Sequence of chain 1.B:
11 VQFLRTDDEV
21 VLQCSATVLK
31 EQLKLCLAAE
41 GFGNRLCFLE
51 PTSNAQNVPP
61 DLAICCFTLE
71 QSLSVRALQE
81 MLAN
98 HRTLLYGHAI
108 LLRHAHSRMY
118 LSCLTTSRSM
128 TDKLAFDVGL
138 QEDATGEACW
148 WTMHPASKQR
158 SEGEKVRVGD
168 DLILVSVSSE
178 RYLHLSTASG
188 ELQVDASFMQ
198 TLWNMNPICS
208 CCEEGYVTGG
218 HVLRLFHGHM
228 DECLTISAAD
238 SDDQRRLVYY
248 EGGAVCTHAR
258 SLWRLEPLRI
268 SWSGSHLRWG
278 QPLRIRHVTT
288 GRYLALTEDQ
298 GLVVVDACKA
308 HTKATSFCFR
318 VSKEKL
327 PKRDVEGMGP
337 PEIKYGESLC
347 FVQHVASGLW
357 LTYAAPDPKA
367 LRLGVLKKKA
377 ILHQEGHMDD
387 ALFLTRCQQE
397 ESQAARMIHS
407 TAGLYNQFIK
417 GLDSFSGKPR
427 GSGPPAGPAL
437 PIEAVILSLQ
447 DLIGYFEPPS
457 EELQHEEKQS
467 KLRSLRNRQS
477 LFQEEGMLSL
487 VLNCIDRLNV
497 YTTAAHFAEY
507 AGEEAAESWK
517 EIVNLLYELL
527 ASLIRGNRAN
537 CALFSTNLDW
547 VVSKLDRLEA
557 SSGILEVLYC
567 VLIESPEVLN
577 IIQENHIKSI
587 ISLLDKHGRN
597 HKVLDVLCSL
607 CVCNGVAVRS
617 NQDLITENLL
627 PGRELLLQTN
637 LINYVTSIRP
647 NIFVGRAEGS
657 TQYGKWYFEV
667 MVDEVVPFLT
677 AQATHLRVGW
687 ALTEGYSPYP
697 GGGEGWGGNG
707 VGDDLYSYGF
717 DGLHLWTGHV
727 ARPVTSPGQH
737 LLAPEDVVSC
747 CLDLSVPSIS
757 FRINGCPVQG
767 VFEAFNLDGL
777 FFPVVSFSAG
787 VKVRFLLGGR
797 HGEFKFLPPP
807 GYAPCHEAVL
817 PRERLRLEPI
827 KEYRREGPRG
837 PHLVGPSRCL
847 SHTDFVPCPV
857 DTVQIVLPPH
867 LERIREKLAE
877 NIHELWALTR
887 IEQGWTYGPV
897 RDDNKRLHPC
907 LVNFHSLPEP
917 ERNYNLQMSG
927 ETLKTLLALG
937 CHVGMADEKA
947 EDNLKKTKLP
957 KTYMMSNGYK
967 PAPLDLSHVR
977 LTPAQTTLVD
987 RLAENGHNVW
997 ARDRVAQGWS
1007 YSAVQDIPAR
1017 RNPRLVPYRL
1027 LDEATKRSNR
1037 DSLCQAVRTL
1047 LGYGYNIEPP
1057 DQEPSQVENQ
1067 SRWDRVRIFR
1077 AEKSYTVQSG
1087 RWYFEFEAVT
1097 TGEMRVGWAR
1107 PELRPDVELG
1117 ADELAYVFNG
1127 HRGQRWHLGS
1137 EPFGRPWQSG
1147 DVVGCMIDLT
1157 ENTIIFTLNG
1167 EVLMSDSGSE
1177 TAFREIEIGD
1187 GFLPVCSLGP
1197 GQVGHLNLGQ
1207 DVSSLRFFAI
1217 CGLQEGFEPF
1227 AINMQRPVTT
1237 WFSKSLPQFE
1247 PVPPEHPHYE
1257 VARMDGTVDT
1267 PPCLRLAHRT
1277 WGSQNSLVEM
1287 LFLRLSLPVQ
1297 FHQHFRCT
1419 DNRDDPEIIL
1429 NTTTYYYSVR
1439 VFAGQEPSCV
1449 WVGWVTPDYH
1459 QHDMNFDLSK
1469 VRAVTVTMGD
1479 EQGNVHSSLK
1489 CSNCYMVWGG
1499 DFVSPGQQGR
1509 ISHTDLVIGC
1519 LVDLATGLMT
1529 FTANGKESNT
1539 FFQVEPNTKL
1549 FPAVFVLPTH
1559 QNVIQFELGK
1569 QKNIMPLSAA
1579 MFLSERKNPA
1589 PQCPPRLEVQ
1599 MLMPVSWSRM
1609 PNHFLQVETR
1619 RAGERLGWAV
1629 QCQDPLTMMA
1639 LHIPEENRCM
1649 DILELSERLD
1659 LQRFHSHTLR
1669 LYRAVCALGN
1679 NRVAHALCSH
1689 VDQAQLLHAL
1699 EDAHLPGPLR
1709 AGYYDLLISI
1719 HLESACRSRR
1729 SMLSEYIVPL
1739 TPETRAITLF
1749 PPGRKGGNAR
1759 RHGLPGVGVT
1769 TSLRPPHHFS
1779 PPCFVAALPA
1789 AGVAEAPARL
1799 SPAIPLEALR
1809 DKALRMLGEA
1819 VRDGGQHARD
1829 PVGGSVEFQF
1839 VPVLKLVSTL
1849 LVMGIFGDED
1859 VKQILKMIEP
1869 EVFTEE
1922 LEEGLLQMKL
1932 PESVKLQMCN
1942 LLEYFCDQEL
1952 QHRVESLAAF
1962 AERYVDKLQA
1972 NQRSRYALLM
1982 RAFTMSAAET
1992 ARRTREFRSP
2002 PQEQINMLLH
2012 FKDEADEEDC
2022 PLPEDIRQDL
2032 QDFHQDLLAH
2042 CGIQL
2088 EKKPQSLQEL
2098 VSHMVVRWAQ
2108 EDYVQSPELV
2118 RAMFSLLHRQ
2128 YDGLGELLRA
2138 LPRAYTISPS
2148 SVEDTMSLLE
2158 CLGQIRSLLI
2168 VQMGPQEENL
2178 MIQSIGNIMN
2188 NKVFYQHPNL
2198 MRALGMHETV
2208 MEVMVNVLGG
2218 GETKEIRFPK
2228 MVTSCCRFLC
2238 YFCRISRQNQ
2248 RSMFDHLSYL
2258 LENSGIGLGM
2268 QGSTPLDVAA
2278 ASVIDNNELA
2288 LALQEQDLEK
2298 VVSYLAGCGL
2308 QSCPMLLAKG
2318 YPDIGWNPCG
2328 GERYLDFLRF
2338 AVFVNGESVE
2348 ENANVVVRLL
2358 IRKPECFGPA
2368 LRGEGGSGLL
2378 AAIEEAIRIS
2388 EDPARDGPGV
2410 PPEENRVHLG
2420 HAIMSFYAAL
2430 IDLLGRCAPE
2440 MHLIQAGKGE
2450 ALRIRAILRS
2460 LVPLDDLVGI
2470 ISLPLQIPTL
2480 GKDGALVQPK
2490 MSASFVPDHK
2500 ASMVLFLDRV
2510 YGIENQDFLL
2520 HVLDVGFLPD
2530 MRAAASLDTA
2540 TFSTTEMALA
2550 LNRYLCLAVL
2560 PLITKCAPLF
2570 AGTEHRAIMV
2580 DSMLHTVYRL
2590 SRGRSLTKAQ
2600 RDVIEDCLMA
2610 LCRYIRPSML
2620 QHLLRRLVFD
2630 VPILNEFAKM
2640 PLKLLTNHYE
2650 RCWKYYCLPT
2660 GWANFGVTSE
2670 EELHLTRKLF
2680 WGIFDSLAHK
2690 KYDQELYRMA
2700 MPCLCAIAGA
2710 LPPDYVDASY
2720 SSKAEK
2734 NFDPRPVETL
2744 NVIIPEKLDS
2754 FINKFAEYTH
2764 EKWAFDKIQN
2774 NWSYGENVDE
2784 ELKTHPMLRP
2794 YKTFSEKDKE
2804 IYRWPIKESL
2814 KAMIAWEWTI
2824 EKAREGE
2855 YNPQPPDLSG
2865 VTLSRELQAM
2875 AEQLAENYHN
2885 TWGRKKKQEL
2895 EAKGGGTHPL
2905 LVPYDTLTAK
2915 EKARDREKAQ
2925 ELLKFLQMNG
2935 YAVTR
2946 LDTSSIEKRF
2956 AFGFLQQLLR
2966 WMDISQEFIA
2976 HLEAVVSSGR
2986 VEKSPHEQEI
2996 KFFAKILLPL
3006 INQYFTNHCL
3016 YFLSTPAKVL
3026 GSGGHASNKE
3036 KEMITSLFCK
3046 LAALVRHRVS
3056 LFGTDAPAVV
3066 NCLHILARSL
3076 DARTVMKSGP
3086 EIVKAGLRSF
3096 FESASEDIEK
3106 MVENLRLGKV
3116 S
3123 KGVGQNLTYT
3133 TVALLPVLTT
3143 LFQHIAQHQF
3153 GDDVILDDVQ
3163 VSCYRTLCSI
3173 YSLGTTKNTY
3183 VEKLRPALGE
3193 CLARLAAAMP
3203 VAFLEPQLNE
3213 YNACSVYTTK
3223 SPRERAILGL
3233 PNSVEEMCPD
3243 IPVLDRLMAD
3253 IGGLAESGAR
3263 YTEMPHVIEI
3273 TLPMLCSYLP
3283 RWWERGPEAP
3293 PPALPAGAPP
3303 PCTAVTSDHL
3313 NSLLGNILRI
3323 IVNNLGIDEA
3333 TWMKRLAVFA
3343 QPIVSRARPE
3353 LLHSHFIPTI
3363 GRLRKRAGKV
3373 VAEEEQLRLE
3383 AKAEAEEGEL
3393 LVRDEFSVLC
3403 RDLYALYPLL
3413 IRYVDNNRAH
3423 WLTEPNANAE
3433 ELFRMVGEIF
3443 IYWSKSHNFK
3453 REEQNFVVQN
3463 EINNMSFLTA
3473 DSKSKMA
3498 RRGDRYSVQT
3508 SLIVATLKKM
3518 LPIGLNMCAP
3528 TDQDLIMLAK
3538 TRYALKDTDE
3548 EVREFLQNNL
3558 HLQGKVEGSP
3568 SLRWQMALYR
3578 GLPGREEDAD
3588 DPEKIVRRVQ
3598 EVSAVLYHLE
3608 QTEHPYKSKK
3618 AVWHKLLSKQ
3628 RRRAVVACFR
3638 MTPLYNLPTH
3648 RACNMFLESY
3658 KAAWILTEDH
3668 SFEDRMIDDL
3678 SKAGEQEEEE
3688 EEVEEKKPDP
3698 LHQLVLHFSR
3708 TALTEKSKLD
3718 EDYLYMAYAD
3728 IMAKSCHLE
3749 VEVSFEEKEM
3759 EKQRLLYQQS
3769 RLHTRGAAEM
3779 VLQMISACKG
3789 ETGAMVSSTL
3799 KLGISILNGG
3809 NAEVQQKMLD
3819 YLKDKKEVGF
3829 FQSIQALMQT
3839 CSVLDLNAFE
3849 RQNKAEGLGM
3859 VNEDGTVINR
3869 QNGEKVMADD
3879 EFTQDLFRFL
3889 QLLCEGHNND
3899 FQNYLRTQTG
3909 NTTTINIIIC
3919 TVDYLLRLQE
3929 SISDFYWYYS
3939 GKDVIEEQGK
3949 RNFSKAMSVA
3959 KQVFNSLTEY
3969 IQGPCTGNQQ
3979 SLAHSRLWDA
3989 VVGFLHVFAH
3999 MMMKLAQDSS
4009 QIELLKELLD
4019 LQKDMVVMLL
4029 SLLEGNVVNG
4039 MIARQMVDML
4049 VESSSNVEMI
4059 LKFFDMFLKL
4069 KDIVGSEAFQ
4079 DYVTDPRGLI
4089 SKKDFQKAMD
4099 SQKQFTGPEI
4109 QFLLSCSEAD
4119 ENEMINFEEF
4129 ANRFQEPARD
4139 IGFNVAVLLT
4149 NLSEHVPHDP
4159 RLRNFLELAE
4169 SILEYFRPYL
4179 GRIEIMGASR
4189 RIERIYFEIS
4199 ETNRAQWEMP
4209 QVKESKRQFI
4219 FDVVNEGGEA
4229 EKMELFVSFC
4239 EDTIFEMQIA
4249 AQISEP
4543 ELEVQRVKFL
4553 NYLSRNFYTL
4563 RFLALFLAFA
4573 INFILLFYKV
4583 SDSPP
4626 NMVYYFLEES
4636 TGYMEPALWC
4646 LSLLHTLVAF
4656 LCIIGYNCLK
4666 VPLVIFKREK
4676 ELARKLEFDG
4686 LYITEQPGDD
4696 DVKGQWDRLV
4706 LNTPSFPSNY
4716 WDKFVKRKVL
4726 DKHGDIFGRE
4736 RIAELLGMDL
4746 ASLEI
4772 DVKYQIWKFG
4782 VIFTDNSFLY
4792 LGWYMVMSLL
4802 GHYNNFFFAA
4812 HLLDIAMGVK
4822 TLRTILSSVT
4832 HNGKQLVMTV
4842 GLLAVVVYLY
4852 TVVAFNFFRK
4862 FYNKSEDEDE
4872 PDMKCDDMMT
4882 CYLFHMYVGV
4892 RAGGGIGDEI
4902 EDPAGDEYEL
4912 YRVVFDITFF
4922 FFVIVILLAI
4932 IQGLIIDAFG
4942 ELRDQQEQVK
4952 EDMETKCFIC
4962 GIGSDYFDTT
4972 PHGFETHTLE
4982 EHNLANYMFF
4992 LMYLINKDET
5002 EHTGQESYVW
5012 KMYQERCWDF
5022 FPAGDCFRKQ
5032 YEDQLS

This protein binds this small molecule.
Small molecule (SMILES): Nc1ncnc2c1ncn2[C@@H]1O[C@H](CO)[C@@H](O)[C@H]1O

Binding-site contacts:
Ligand atom N6 contacts residue HIS4983 of chain 1.B at 3.0 Å (h-bond).
Ligand atom C6 contacts residue HIS4983 of chain 1.B at 3.7 Å.
Ligand atom N7 contacts residue PHE4959 of chain 1.B at 3.2 Å (h-bond).
Ligand atom N1 contacts residue ASN4984 of chain 1.B at 3.7 Å.
Ligand atom C4 contacts residue MET4954 of chain 1.B at 4.0 Å (hydrophobic).
Ligand atom C8 contacts residue MET4954 of chain 1.B at 3.2 Å (hydrophobic).
Ligand atom N7 contacts residue CYS4958 of chain 1.B at 3.6 Å.
Ligand atom C2 contacts residue ASN4984 of chain 1.B at 3.4 Å.
Ligand atom C6 contacts residue CYS4958 of chain 1.B at 4.2 Å (hydrophobic).
Ligand atom N1 contacts residue THR4979 of chain 1.B at 3.7 Å.
Ligand atom N7 contacts residue LYS4957 of chain 1.B at 3.6 Å.
Ligand atom N9 contacts residue THR4979 of chain 1.B at 4.2 Å.
Ligand atom C5 contacts residue PHE4959 of chain 1.B at 4.0 Å (hydrophobic).
Ligand atom C8 contacts residue LYS4957 of chain 1.B at 3.6 Å.
Ligand atom C2 contacts residue LEU4985 of chain 1.B at 3.7 Å (hydrophobic).
Ligand atom C5 contacts residue THR4979 of chain 1.B at 3.9 Å.
Ligand atom C2 contacts residue THR4979 of chain 1.B at 3.5 Å.
Ligand atom N9 contacts residue MET4954 of chain 1.B at 3.8 Å.
Ligand atom N1 contacts residue LEU4985 of chain 1.B at 3.3 Å (h-bond).
Ligand atom O4' contacts residue MET4954 of chain 1.B at 3.7 Å.
Ligand atom C6 contacts residue THR4979 of chain 1.B at 4.2 Å.
Ligand atom N1 contacts residue HIS4983 of chain 1.B at 3.5 Å (h-bond).
Ligand atom O2' contacts residue THR4979 of chain 1.B at 3.7 Å.
Ligand atom C8 contacts residue THR4979 of chain 1.B at 4.0 Å.
Ligand atom N7 contacts residue MET4954 of chain 1.B at 4.3 Å.
Ligand atom C4 contacts residue THR4979 of chain 1.B at 3.8 Å.
Ligand atom C2' contacts residue THR4979 of chain 1.B at 3.9 Å.
Ligand atom N3 contacts residue THR4979 of chain 1.B at 4.1 Å.
Ligand atom C1' contacts residue MET4954 of chain 1.B at 3.7 Å (hydrophobic).
Ligand atom C6 contacts residue PHE4959 of chain 1.B at 4.1 Å (hydrophobic).
Ligand atom C8 contacts residue PHE4959 of chain 1.B at 4.2 Å (hydrophobic).
Ligand atom N6 contacts residue ILE4960 of chain 1.B at 3.4 Å.
Ligand atom N6 contacts residue CYS4958 of chain 1.B at 3.5 Å (h-bond).
Ligand atom N7 contacts residue THR4979 of chain 1.B at 3.8 Å.
Ligand atom O2' contacts residue MET4954 of chain 1.B at 4.2 Å.
Ligand atom O5' contacts residue LYS4214 of chain 1.B at 3.1 Å (salt-bridge).
Ligand atom O2' contacts residue PHE4975 of chain 1.B at 3.9 Å.
Ligand atom C5' contacts residue LYS4214 of chain 1.B at 4.2 Å.
Ligand atom N6 contacts residue PHE4959 of chain 1.B at 3.7 Å.
Ligand atom N3 contacts residue LEU4985 of chain 1.B at 4.2 Å.